A small-molecule ligand and the protein it binds are described below.
Small molecule (SMILES): CC[C@H]1OC(=O)C[C@@H](O)[C@H](C)[C@@H](O[C@@H]2O[C@H](C)[C@@H](O[C@H]3C[C@@](C)(O)[C@@H](O)[C@H](C)O3)[C@H](N(C)C)[C@H]2O)[C@@H](CC=O)C[C@@H](C)C(=O)/C=C/C(C)=C/[C@@H]1CO[C@@H]1O[C@H](C)[C@@H](O)[C@@H](OC)[C@H]1OC

Sequence of chain 1.D:
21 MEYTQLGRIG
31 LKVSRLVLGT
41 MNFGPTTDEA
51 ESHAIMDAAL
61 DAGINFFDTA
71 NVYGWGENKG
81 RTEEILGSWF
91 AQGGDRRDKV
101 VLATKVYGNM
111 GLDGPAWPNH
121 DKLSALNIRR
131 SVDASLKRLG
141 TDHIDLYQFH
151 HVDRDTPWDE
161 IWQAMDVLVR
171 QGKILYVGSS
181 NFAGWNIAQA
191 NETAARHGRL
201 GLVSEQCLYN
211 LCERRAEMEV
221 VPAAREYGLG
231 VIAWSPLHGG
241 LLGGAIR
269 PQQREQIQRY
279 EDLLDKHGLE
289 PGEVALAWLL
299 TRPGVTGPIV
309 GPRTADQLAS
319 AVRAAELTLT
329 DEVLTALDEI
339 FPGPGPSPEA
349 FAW

Binding-site contacts:
Ligand atom O20 contacts residue ARG277 of chain 1.D at 2.8 Å (salt-bridge).
Ligand atom C7B contacts residue GLU213 of chain 1.D at 3.9 Å.
Ligand atom O20 contacts residue GLN270 of chain 1.D at 3.5 Å (h-bond).
Ligand atom O3 contacts residue ILE338 of chain 1.D at 2.7 Å (h-bond).
Ligand atom C18 contacts residue ILE338 of chain 1.D at 3.8 Å (hydrophobic).
Ligand atom O3 contacts residue GLN274 of chain 1.D at 3.6 Å.
Ligand atom C20 contacts residue ARG277 of chain 1.D at 4.0 Å.
Ligand atom O4B contacts residue GLU213 of chain 1.D at 2.7 Å (salt-bridge).
Ligand atom C18 contacts residue PRO340 of chain 1.D at 3.7 Å (hydrophobic).
Ligand atom C1 contacts residue GLU337 of chain 1.D at 4.1 Å.
Ligand atom C5A contacts residue GLN274 of chain 1.D at 3.4 Å.
Ligand atom C4B contacts residue GLU213 of chain 1.D at 3.6 Å.
Ligand atom C4B contacts residue CYS212 of chain 1.D at 4.0 Å (hydrophobic).
Ligand atom C7B contacts residue GLN271 of chain 1.D at 4.1 Å.
Ligand atom C18 contacts residue GLU337 of chain 1.D at 4.1 Å.
Ligand atom C1 contacts residue ARG277 of chain 1.D at 3.4 Å.
Ligand atom C7B contacts residue CYS212 of chain 1.D at 4.0 Å (hydrophobic).
Ligand atom C16 contacts residue ARG277 of chain 1.D at 4.0 Å.
Ligand atom C1 contacts residue ILE338 of chain 1.D at 4.1 Å (hydrophobic).
Ligand atom C3B contacts residue CYS212 of chain 1.D at 3.7 Å (hydrophobic).
Ligand atom O20 contacts residue GLU273 of chain 1.D at 4.1 Å.
Ligand atom O4B contacts residue ARG215 of chain 1.D at 3.8 Å.
Ligand atom O3 contacts residue ARG277 of chain 1.D at 3.3 Å (salt-bridge).
Ligand atom C20 contacts residue GLN270 of chain 1.D at 3.1 Å.
Ligand atom C6B contacts residue ARG215 of chain 1.D at 3.7 Å.
Ligand atom C3 contacts residue ILE338 of chain 1.D at 3.7 Å (hydrophobic).
Ligand atom C2 contacts residue ILE338 of chain 1.D at 3.8 Å (hydrophobic).
Ligand atom C4B contacts residue ARG215 of chain 1.D at 3.9 Å.
Ligand atom O4B contacts residue CYS212 of chain 1.D at 3.2 Å (h-bond).
Ligand atom O1 contacts residue ARG277 of chain 1.D at 2.4 Å (salt-bridge).
Ligand atom O2A contacts residue PRO340 of chain 1.D at 3.6 Å.
Ligand atom C19 contacts residue GLN270 of chain 1.D at 4.0 Å.
Ligand atom C3 contacts residue ARG277 of chain 1.D at 3.5 Å.
Ligand atom C20 contacts residue GLU273 of chain 1.D at 3.5 Å.
Ligand atom O20 contacts residue GLN274 of chain 1.D at 3.7 Å.
Ligand atom C2 contacts residue ARG277 of chain 1.D at 4.0 Å.
Ligand atom C6A contacts residue GLN274 of chain 1.D at 3.3 Å.
Ligand atom O3B contacts residue CYS212 of chain 1.D at 2.7 Å (h-bond).
Ligand atom C2 contacts residue GLU337 of chain 1.D at 3.3 Å.
Ligand atom C17 contacts residue GLU337 of chain 1.D at 3.2 Å.